Binding-site contacts:
Ligand atom N07 contacts residue LEU217 of chain 3.B at 3.5 Å.
Ligand atom C02 contacts residue LYS262 of chain 3.B at 3.4 Å.
Ligand atom C03 contacts residue LYS262 of chain 3.B at 4.1 Å.
Ligand atom N12 contacts residue ILE214 of chain 3.B at 4.1 Å.
Ligand atom C08 contacts residue LEU217 of chain 3.B at 4.0 Å (hydrophobic).
Ligand atom N10 contacts residue GLU218 of chain 3.B at 3.8 Å.
Ligand atom C01 contacts residue LYS259 of chain 3.B at 4.3 Å.
Ligand atom C08 contacts residue PRO208 of chain 3.B at 3.8 Å (hydrophobic).
Ligand atom C09 contacts residue PRO208 of chain 3.B at 3.6 Å (hydrophobic).
Ligand atom N07 contacts residue LYS262 of chain 3.B at 3.9 Å.
Ligand atom N12 contacts residue PRO208 of chain 3.B at 4.1 Å.
Ligand atom S05 contacts residue LEU217 of chain 3.B at 3.9 Å.
Ligand atom S05 contacts residue PHE206 of chain 3.B at 3.3 Å (h-bond).
Ligand atom N12 contacts residue LEU217 of chain 3.B at 3.8 Å.
Ligand atom C02 contacts residue LEU217 of chain 3.B at 4.5 Å (hydrophobic).
Ligand atom C03 contacts residue PHE206 of chain 3.B at 4.4 Å (hydrophobic).
Ligand atom C06 contacts residue PRO208 of chain 3.B at 4.0 Å (hydrophobic).
Ligand atom C01 contacts residue LYS262 of chain 3.B at 4.1 Å.
Ligand atom S05 contacts residue PRO208 of chain 3.B at 3.4 Å.
Ligand atom C11 contacts residue GLU218 of chain 3.B at 3.1 Å.
Ligand atom N10 contacts residue PRO208 of chain 3.B at 3.8 Å.
Ligand atom C11 contacts residue ILE214 of chain 3.B at 3.7 Å (hydrophobic).
Ligand atom C04 contacts residue PHE206 of chain 3.B at 3.1 Å (hydrophobic).
Ligand atom C03 contacts residue LEU217 of chain 3.B at 3.9 Å (hydrophobic).
Ligand atom C04 contacts residue LEU217 of chain 3.B at 4.1 Å (hydrophobic).
Ligand atom S05 contacts residue LYS207 of chain 3.B at 4.5 Å.
Ligand atom C06 contacts residue LEU217 of chain 3.B at 3.5 Å (hydrophobic).
Ligand atom C01 contacts residue LEU217 of chain 3.B at 3.9 Å (hydrophobic).
Ligand atom N10 contacts residue ILE214 of chain 3.B at 4.2 Å.
Ligand atom C01 contacts residue ALA258 of chain 3.B at 3.4 Å (hydrophobic).
Ligand atom N12 contacts residue GLU218 of chain 3.B at 3.7 Å.
Ligand atom C11 contacts residue PRO208 of chain 3.B at 4.1 Å (hydrophobic).

A small-molecule ligand and the protein it binds are described below.
Small molecule (SMILES): CCc1csc(-c2cnc[nH]2)n1

Sequence of chain 3.B:
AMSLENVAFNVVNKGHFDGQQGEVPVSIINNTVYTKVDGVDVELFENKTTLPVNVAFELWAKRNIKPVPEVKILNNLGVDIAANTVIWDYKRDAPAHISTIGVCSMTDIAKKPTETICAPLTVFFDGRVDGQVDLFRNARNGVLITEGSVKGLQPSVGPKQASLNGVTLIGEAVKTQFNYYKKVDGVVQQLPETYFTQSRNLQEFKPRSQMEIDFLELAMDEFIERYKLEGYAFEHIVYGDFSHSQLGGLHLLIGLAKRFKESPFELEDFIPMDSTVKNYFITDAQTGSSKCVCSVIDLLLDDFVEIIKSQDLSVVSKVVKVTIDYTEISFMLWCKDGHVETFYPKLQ